Binding-site contacts:
Ligand atom C6 contacts residue ARG41 of chain 1.A at 4.5 Å.
Ligand atom C3 contacts residue ARG41 of chain 1.A at 4.2 Å.
Ligand atom C5 contacts residue ASN23 of chain 1.A at 3.5 Å.
Ligand atom C1 contacts residue ARG41 of chain 1.A at 4.0 Å.
Ligand atom O5 contacts residue ARG41 of chain 1.A at 4.2 Å.
Ligand atom C4 contacts residue ARG41 of chain 1.A at 4.3 Å.
Ligand atom O7 contacts residue ASN23 of chain 1.A at 2.5 Å (h-bond).
Ligand atom O4 contacts residue ARG41 of chain 1.A at 4.3 Å.
Ligand atom C4 contacts residue ASN23 of chain 1.A at 4.2 Å.
Ligand atom N2 contacts residue ASN23 of chain 1.A at 3.2 Å (h-bond).
Ligand atom O6 contacts residue ARG41 of chain 1.A at 4.1 Å.
Ligand atom C5 contacts residue ARG41 of chain 1.A at 3.6 Å.
Ligand atom O5 contacts residue ASN23 of chain 1.A at 2.2 Å (h-bond).
Ligand atom C2 contacts residue ASN23 of chain 1.A at 2.6 Å.
Ligand atom C1 contacts residue ASN23 of chain 1.A at 1.4 Å.
Ligand atom C7 contacts residue ASN23 of chain 1.A at 3.1 Å.
Ligand atom C3 contacts residue ASN23 of chain 1.A at 3.9 Å.
Ligand atom C8 contacts residue ASN23 of chain 1.A at 4.5 Å.

A small-molecule ligand and the protein it binds are described below.
Small molecule (SMILES): CC(=O)N[C@@H]1[C@@H](O)[C@H](O)[C@@H](CO)O[C@H]1O

Sequence of chain 1.A:
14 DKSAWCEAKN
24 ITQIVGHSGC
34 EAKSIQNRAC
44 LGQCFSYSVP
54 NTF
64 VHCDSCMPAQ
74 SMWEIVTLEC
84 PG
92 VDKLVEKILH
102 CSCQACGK